Binding-site contacts:
Ligand atom CH2 contacts residue PHE88 of chain 1.A at 3.5 Å (hydrophobic).
Ligand atom CA contacts residue ARG12 of chain 2.A at 3.8 Å.
Ligand atom N contacts residue EDO1 of chain 2.J at 3.6 Å.
Ligand atom CE3 contacts residue GLN9 of chain 2.A at 3.6 Å.
Ligand atom CG1 contacts residue THR11 of chain 2.A at 3.6 Å.
Ligand atom CE3 contacts residue PHE10 of chain 2.A at 3.6 Å (hydrophobic).
Ligand atom CG contacts residue CYS7 of chain 2.A at 3.8 Å (hydrophobic).
Ligand atom CZ3 contacts residue PHE10 of chain 2.A at 3.7 Å (hydrophobic).
Ligand atom O contacts residue EDO1 of chain 2.J at 3.5 Å (h-bond).
Ligand atom O contacts residue PHE10 of chain 2.A at 3.4 Å.
Ligand atom CH2 contacts residue PHE10 of chain 2.A at 3.8 Å (hydrophobic).
Ligand atom CB contacts residue GLN9 of chain 2.A at 3.6 Å.
Ligand atom O contacts residue GLN9 of chain 2.A at 3.8 Å.
Ligand atom CD2 contacts residue PHE10 of chain 2.A at 3.8 Å (hydrophobic).
Ligand atom CA contacts residue EDO1 of chain 2.J at 3.6 Å.
Ligand atom CG contacts residue ARG93 of chain 1.A at 3.5 Å.
Ligand atom CB contacts residue ARG93 of chain 1.A at 3.7 Å.
Ligand atom NE1 contacts residue PHE10 of chain 2.A at 3.4 Å.
Ligand atom CE2 contacts residue THR119 of chain 1.A at 3.6 Å.
Ligand atom CG2 contacts residue GLN9 of chain 2.A at 3.7 Å.
Ligand atom CB contacts residue EDO1 of chain 2.J at 3.1 Å.
Ligand atom N contacts residue GLN9 of chain 2.A at 2.9 Å (h-bond).
Ligand atom O contacts residue THR11 of chain 2.A at 3.0 Å (h-bond).
Ligand atom CZ2 contacts residue THR119 of chain 1.A at 3.7 Å.
Ligand atom CE2 contacts residue PHE10 of chain 2.A at 3.5 Å (hydrophobic).
Ligand atom C contacts residue PHE10 of chain 2.A at 3.6 Å (hydrophobic).
Ligand atom CD1 contacts residue PHE10 of chain 2.A at 3.7 Å (hydrophobic).
Ligand atom O contacts residue ILE8 of chain 2.A at 3.5 Å.
Ligand atom CZ2 contacts residue HIS115 of chain 1.A at 3.7 Å.
Ligand atom C contacts residue GLN9 of chain 2.A at 3.5 Å.
Ligand atom CD1 contacts residue THR119 of chain 1.A at 3.8 Å.
Ligand atom O contacts residue EDO1 of chain 2.J at 3.7 Å.
Ligand atom CE3 contacts residue ILE8 of chain 2.A at 3.5 Å (hydrophobic).
Ligand atom C contacts residue EDO1 of chain 2.J at 3.5 Å.
Ligand atom C contacts residue EDO1 of chain 2.J at 3.4 Å.
Ligand atom NE1 contacts residue THR119 of chain 1.A at 3.6 Å.
Ligand atom O contacts residue GLN9 of chain 2.A at 2.9 Å (h-bond).
Ligand atom NE1 contacts residue HIS115 of chain 1.A at 3.5 Å (h-bond).
Ligand atom CA contacts residue GLN9 of chain 2.A at 3.3 Å.
Ligand atom CD contacts residue CYS7 of chain 2.A at 3.3 Å (hydrophobic).

Sequence of chain 1.A:
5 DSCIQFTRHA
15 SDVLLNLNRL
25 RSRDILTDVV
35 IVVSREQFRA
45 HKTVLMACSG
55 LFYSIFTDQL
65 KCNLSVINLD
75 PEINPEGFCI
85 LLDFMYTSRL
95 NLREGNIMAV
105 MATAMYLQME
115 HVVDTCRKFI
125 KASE

This protein binds this small molecule.
Small molecule (SMILES): CC[C@H](C)[C@H](NC(=O)[C@@H](NC(=O)[C@H](CC1=CN=C2CC=CC=C12)NC(C)=O)C(C)C)C(=O)N1CCC[C@H]1C(N)=O

Sequence of chain 2.A:
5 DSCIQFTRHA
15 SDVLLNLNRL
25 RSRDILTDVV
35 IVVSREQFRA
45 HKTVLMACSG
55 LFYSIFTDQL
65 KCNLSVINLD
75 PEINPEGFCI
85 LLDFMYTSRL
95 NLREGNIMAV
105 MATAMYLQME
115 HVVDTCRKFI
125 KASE